Sequence of chain 1.A:
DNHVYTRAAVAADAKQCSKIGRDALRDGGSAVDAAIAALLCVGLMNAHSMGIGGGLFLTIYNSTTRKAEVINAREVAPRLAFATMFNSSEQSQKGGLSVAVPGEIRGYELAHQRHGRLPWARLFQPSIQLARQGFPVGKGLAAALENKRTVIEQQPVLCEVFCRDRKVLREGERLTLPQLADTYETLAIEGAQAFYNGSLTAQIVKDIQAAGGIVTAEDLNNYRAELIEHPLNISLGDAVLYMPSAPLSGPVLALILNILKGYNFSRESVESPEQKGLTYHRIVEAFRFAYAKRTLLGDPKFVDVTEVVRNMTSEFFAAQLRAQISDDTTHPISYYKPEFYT

A protein and the small-molecule ligand that binds it are described below.
Small molecule (SMILES): CC(=O)N[C@@H]1[C@@H](O)[C@H](O)[C@@H](CO)O[C@H]1O

Binding-site contacts:
Ligand atom C3 contacts residue ASN317 of chain 1.A at 3.8 Å.
Ligand atom C7 contacts residue ASN317 of chain 1.A at 3.3 Å.
Ligand atom O5 contacts residue PHE323 of chain 1.A at 3.5 Å.
Ligand atom C5 contacts residue ASN317 of chain 1.A at 3.6 Å.
Ligand atom C8 contacts residue GLU313 of chain 1.A at 3.5 Å.
Ligand atom N2 contacts residue ASN317 of chain 1.A at 2.9 Å (h-bond).
Ligand atom C1 contacts residue PHE323 of chain 1.A at 4.4 Å (hydrophobic).
Ligand atom O5 contacts residue ASN317 of chain 1.A at 2.3 Å (h-bond).
Ligand atom C6 contacts residue GLN326 of chain 1.A at 3.5 Å.
Ligand atom C1 contacts residue ASN317 of chain 1.A at 1.4 Å.
Ligand atom O6 contacts residue GLN326 of chain 1.A at 2.9 Å (h-bond).
Ligand atom O7 contacts residue ASN317 of chain 1.A at 3.3 Å (h-bond).
Ligand atom O6 contacts residue PHE323 of chain 1.A at 3.8 Å.
Ligand atom C2 contacts residue ASN317 of chain 1.A at 2.4 Å.
Ligand atom C5 contacts residue PHE323 of chain 1.A at 4.4 Å (hydrophobic).
Ligand atom C4 contacts residue ASN317 of chain 1.A at 4.1 Å.
Ligand atom C8 contacts residue VAL314 of chain 1.A at 4.0 Å (hydrophobic).
Ligand atom C8 contacts residue THR348 of chain 1.A at 4.2 Å.
Ligand atom C6 contacts residue PHE323 of chain 1.A at 4.0 Å (hydrophobic).